Sequence of chain 1.B:
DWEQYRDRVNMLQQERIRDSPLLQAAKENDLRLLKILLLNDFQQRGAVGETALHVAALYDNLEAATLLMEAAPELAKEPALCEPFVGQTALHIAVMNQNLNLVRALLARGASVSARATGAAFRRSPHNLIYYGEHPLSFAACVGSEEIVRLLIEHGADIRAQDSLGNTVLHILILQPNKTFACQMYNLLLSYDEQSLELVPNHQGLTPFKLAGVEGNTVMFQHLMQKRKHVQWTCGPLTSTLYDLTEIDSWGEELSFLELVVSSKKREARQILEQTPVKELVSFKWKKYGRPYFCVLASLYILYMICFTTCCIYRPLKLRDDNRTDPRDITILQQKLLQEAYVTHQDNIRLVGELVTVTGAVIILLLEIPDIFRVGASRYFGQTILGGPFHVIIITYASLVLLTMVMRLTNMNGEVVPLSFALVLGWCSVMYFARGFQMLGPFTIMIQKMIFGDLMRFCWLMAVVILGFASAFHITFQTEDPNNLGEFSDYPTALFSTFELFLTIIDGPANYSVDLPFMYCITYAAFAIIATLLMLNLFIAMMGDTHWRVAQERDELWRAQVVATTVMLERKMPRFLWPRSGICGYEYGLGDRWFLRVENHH

The protein below binds the small molecule below.
Small molecule (SMILES): CC(C)[C@@H](C)/C=C/[C@@H](C)[C@H]1CC[C@H]2C3=CC=C4C[C@@H](O)CC[C@]4(C)[C@H]3CC[C@]12C

Binding-site contacts:
Ligand atom C1 contacts residue PHE531 of chain 1.C at 3.9 Å (hydrophobic).
Ligand atom C22 contacts residue PHE534 of chain 1.C at 3.7 Å (hydrophobic).
Ligand atom C6 contacts residue CYS556 of chain 1.B at 3.5 Å (hydrophobic).
Ligand atom C7 contacts residue CYS556 of chain 1.B at 4.3 Å (hydrophobic).
Ligand atom C26 contacts residue PHE534 of chain 1.C at 4.3 Å (hydrophobic).
Ligand atom C26 contacts residue CYS494 of chain 1.C at 4.1 Å (hydrophobic).
Ligand atom C11 contacts residue LEU530 of chain 1.C at 4.1 Å (hydrophobic).
Ligand atom C6 contacts residue PHE553 of chain 1.B at 4.4 Å (hydrophobic).
Ligand atom C25 contacts residue ALA498 of chain 1.C at 4.3 Å (hydrophobic).
Ligand atom C20 contacts residue PHE534 of chain 1.C at 4.4 Å (hydrophobic).
Ligand atom C27 contacts residue CYS494 of chain 1.C at 3.3 Å (hydrophobic).
Ligand atom C9 contacts residue PHE531 of chain 1.C at 4.0 Å (hydrophobic).
Ligand atom C24 contacts residue ILE564 of chain 1.B at 3.5 Å (hydrophobic).
Ligand atom C15 contacts residue ALA560 of chain 1.B at 3.8 Å (hydrophobic).
Ligand atom C16 contacts residue ALA560 of chain 1.B at 3.9 Å (hydrophobic).
Ligand atom C12 contacts residue LEU530 of chain 1.C at 4.1 Å (hydrophobic).
Ligand atom C17 contacts residue ALA560 of chain 1.B at 4.4 Å (hydrophobic).
Ligand atom C11 contacts residue PRO527 of chain 1.C at 3.9 Å (hydrophobic).
Ligand atom C26 contacts residue ILE501 of chain 1.C at 3.8 Å (hydrophobic).
Ligand atom C21 contacts residue PHE534 of chain 1.C at 3.8 Å (hydrophobic).
Ligand atom C26 contacts residue ALA498 of chain 1.C at 3.9 Å (hydrophobic).
Ligand atom C28 contacts residue ILE564 of chain 1.B at 3.4 Å (hydrophobic).
Ligand atom C12 contacts residue PHE531 of chain 1.C at 4.0 Å (hydrophobic).
Ligand atom C11 contacts residue PHE531 of chain 1.C at 3.9 Å (hydrophobic).
Ligand atom C7 contacts residue ILE557 of chain 1.B at 4.0 Å (hydrophobic).
Ligand atom C21 contacts residue ILE501 of chain 1.C at 4.4 Å (hydrophobic).
Ligand atom C3 contacts residue CYS556 of chain 1.B at 3.5 Å (hydrophobic).
Ligand atom C14 contacts residue ALA560 of chain 1.B at 4.2 Å (hydrophobic).
Ligand atom C10 contacts residue PRO527 of chain 1.C at 4.4 Å (hydrophobic).
Ligand atom C19 contacts residue PRO527 of chain 1.C at 3.9 Å (hydrophobic).
Ligand atom O1 contacts residue CYS556 of chain 1.B at 4.0 Å.
Ligand atom C26 contacts residue MET497 of chain 1.C at 3.7 Å (hydrophobic).
Ligand atom C24 contacts residue PHE534 of chain 1.C at 4.4 Å (hydrophobic).
Ligand atom C6 contacts residue ILE557 of chain 1.B at 3.8 Å (hydrophobic).
Ligand atom C2 contacts residue PRO527 of chain 1.C at 3.8 Å (hydrophobic).
Ligand atom C4 contacts residue CYS556 of chain 1.B at 3.9 Å (hydrophobic).
Ligand atom C1 contacts residue PRO527 of chain 1.C at 3.5 Å (hydrophobic).
Ligand atom C5 contacts residue CYS556 of chain 1.B at 3.6 Å (hydrophobic).
Ligand atom C25 contacts residue CYS494 of chain 1.C at 3.9 Å (hydrophobic).
Ligand atom C27 contacts residue ALA498 of chain 1.C at 3.3 Å (hydrophobic).

Sequence of chain 1.C:
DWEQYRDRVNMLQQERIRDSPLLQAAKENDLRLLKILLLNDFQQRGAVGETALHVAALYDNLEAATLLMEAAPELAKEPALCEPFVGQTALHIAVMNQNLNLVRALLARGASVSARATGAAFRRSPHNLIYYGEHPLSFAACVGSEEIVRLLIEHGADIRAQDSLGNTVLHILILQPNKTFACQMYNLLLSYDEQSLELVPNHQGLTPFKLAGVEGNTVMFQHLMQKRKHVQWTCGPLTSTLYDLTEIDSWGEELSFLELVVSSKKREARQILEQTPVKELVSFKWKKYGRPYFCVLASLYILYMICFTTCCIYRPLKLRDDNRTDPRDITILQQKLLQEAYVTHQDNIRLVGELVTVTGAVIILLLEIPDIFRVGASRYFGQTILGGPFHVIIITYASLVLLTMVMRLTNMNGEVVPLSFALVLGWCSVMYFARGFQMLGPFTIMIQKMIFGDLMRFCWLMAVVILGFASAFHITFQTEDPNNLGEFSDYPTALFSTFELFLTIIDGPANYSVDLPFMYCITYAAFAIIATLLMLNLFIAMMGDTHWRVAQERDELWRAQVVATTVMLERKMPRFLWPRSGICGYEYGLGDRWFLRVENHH